Binding-site contacts:
Ligand atom O7 contacts residue ASN1095 of chain 1.A at 2.9 Å (h-bond).
Ligand atom O5 contacts residue ASN1095 of chain 1.A at 2.4 Å (h-bond).
Ligand atom C3 contacts residue HIS1098 of chain 1.A at 4.2 Å.
Ligand atom C1 contacts residue PHE1100 of chain 1.A at 4.4 Å (hydrophobic).
Ligand atom O5 contacts residue PHE1100 of chain 1.A at 3.7 Å.
Ligand atom C8 contacts residue GLY1096 of chain 1.A at 4.0 Å.
Ligand atom C7 contacts residue GLY1096 of chain 1.A at 4.3 Å.
Ligand atom N2 contacts residue ASN1095 of chain 1.A at 2.9 Å (h-bond).
Ligand atom C6 contacts residue PHE1100 of chain 1.A at 3.4 Å (hydrophobic).
Ligand atom C1 contacts residue HIS1098 of chain 1.A at 4.4 Å.
Ligand atom C5 contacts residue HIS1098 of chain 1.A at 4.2 Å.
Ligand atom C7 contacts residue ASN1095 of chain 1.A at 3.1 Å.
Ligand atom N2 contacts residue GLY1096 of chain 1.A at 4.1 Å.
Ligand atom C1 contacts residue ASN1095 of chain 1.A at 1.4 Å.
Ligand atom C3 contacts residue ASN1095 of chain 1.A at 3.8 Å.
Ligand atom O4 contacts residue HIS1098 of chain 1.A at 4.1 Å.
Ligand atom C2 contacts residue ASN1095 of chain 1.A at 2.5 Å.
Ligand atom C5 contacts residue PHE1100 of chain 1.A at 3.7 Å (hydrophobic).
Ligand atom C4 contacts residue ASN1095 of chain 1.A at 4.2 Å.
Ligand atom O6 contacts residue PHE1100 of chain 1.A at 3.4 Å.
Ligand atom C5 contacts residue ASN1095 of chain 1.A at 3.7 Å.
Ligand atom C8 contacts residue ASN1095 of chain 1.A at 3.7 Å.

A small-molecule ligand and the protein it binds are described below.
Small molecule (SMILES): CC(=O)N[C@@H]1[C@@H](O)[C@H](O)[C@@H](CO)O[C@H]1O

Sequence of chain 1.A:
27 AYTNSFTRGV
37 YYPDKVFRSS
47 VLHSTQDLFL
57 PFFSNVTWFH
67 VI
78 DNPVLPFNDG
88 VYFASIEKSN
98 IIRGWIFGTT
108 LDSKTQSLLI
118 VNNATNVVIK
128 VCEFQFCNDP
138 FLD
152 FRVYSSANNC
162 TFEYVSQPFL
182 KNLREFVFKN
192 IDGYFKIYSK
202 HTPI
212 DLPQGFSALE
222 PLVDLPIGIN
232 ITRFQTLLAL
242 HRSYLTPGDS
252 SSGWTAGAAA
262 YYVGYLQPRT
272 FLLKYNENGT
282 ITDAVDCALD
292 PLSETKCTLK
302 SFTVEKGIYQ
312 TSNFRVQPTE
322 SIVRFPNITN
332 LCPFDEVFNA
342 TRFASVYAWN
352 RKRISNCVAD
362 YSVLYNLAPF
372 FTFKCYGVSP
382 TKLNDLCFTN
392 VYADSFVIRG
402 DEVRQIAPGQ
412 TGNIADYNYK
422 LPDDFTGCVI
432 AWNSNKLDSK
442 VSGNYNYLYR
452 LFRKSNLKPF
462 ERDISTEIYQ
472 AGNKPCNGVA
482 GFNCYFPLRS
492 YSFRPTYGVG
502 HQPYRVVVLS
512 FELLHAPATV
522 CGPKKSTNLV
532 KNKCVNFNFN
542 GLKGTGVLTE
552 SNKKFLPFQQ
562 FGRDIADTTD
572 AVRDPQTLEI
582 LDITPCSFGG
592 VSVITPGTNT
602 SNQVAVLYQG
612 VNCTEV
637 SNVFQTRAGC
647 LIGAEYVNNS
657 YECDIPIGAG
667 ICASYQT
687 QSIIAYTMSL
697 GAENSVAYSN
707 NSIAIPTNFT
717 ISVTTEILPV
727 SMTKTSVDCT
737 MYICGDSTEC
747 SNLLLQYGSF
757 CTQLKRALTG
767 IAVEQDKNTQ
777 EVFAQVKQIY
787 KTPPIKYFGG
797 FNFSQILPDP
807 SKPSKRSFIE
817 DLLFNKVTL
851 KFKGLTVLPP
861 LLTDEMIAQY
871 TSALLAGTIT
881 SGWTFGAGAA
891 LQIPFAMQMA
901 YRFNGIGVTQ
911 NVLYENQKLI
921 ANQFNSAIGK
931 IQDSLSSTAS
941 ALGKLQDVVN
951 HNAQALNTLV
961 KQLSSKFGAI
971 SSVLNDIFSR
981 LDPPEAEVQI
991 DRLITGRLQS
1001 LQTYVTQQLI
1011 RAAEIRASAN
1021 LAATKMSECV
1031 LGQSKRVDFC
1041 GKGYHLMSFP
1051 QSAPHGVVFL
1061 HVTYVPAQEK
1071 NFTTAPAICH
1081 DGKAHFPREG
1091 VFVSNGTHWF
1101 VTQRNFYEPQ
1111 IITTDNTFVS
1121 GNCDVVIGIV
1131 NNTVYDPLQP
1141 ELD